A small-molecule ligand and the protein it binds are described below.
Small molecule (SMILES): CC(=O)N[C@@H]1[C@@H](O)[C@H](O)[C@@H](CO)O[C@H]1O

Sequence of chain 12.A:
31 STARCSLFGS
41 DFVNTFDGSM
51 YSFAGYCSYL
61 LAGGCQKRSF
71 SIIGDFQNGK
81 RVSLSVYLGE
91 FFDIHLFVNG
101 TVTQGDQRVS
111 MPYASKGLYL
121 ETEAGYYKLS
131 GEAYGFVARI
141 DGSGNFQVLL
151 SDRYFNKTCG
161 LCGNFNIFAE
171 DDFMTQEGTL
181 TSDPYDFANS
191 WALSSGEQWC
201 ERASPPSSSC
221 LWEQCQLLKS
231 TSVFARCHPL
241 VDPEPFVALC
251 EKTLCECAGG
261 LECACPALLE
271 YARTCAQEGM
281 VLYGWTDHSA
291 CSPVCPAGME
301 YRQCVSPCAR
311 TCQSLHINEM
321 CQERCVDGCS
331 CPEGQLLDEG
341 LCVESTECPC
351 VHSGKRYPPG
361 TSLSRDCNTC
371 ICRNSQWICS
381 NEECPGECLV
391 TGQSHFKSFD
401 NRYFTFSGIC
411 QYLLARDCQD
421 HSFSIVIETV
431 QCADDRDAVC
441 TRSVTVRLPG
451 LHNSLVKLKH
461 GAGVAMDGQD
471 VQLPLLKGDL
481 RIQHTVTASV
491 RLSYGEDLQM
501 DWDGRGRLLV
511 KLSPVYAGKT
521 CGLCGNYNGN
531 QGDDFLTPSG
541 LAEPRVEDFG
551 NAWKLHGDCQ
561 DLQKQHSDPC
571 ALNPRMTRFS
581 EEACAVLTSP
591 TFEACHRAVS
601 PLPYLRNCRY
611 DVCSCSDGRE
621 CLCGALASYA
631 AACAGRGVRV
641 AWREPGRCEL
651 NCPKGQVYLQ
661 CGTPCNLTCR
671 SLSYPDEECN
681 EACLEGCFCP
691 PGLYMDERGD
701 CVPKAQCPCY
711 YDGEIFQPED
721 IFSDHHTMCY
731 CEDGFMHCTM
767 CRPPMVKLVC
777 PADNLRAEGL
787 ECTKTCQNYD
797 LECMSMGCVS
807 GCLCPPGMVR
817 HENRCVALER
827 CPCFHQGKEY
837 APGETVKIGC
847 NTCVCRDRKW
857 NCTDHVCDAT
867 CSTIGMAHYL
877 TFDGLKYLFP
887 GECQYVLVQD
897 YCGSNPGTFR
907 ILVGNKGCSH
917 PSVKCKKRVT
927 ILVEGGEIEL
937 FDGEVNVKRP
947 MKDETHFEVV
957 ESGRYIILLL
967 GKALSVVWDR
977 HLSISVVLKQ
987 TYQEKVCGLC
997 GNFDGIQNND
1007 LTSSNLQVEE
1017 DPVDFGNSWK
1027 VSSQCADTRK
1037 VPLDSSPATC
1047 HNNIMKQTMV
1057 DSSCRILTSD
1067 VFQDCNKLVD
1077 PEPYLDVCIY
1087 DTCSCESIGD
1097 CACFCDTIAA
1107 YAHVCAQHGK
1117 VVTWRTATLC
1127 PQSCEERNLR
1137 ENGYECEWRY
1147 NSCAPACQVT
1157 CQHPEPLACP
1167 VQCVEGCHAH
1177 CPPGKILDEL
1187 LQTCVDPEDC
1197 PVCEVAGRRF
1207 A

Binding-site contacts:
Ligand atom C3 contacts residue ASN1147 of chain 12.A at 3.8 Å.
Ligand atom O6 contacts residue HIS1174 of chain 12.A at 4.5 Å.
Ligand atom C7 contacts residue ASN1147 of chain 12.A at 3.1 Å.
Ligand atom N2 contacts residue ASN1147 of chain 12.A at 2.5 Å (h-bond).
Ligand atom C6 contacts residue HIS1176 of chain 12.A at 4.3 Å.
Ligand atom O5 contacts residue PRO1151 of chain 12.A at 4.5 Å.
Ligand atom C4 contacts residue ASN1147 of chain 12.A at 4.2 Å.
Ligand atom C8 contacts residue ASN1147 of chain 12.A at 3.4 Å.
Ligand atom O5 contacts residue ASN1147 of chain 12.A at 2.3 Å (h-bond).
Ligand atom O6 contacts residue HIS1176 of chain 12.A at 3.0 Å (h-bond).
Ligand atom O7 contacts residue ASN1147 of chain 12.A at 3.9 Å.
Ligand atom C1 contacts residue ASN1147 of chain 12.A at 1.4 Å.
Ligand atom C5 contacts residue ASN1147 of chain 12.A at 3.6 Å.
Ligand atom C6 contacts residue PRO1151 of chain 12.A at 4.4 Å (hydrophobic).
Ligand atom C2 contacts residue ASN1147 of chain 12.A at 2.5 Å.